The small molecule below binds the protein below.
Small molecule (SMILES): [H]/N=C(/N)c1cc(-c2ccccc2)c(N)s1

Sequence of chain 1.A:
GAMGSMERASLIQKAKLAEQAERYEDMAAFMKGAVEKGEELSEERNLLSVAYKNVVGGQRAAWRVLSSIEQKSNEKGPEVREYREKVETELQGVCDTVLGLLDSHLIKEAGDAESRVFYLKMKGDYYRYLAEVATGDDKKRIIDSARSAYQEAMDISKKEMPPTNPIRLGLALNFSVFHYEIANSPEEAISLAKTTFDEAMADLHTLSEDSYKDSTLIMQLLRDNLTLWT

Binding-site contacts:
Ligand atom N1 contacts residue GLU19 of chain 1.A at 2.7 Å (salt-bridge).
Ligand atom C7 contacts residue GLU44 of chain 1.A at 3.8 Å.
Ligand atom N1 contacts residue VAL51 of chain 1.A at 3.8 Å.
Ligand atom C5 contacts residue GLU44 of chain 1.A at 4.0 Å.
Ligand atom C2 contacts residue ASN47 of chain 1.A at 4.2 Å.
Ligand atom C6 contacts residue CSO43 of chain 1.A at 2.9 Å.
Ligand atom N3 contacts residue ASN47 of chain 1.A at 3.7 Å.
Ligand atom N2 contacts residue GLU19 of chain 1.A at 2.9 Å (salt-bridge).
Ligand atom C5 contacts residue CSO43 of chain 1.A at 4.2 Å.
Ligand atom C9 contacts residue GLU44 of chain 1.A at 3.8 Å.
Ligand atom S1 contacts residue ASN47 of chain 1.A at 3.8 Å.
Ligand atom C10 contacts residue GLU44 of chain 1.A at 3.8 Å.
Ligand atom C1 contacts residue GLU19 of chain 1.A at 3.6 Å.
Ligand atom C3 contacts residue GLU44 of chain 1.A at 4.3 Å.
Ligand atom N3 contacts residue CSO43 of chain 1.A at 4.3 Å.
Ligand atom C3 contacts residue ASN47 of chain 1.A at 4.3 Å.
Ligand atom C6 contacts residue GLU44 of chain 1.A at 3.6 Å.
Ligand atom C11 contacts residue ASN47 of chain 1.A at 3.8 Å.
Ligand atom C1 contacts residue LEU48 of chain 1.A at 4.3 Å (hydrophobic).
Ligand atom C4 contacts residue ASN47 of chain 1.A at 4.1 Å.
Ligand atom C6 contacts residue ASN47 of chain 1.A at 4.3 Å.
Ligand atom C8 contacts residue GLU44 of chain 1.A at 3.8 Å.
Ligand atom C8 contacts residue CSO43 of chain 1.A at 4.0 Å.
Ligand atom N2 contacts residue LEU48 of chain 1.A at 3.4 Å.
Ligand atom C7 contacts residue CSO43 of chain 1.A at 2.7 Å.